Binding-site contacts:
Ligand atom S1 contacts residue HIS91 of chain 1.C at 3.9 Å.
Ligand atom N2 contacts residue HIS93 of chain 1.C at 3.4 Å (h-bond).
Ligand atom N2 contacts residue GLU104 of chain 1.C at 3.9 Å.
Ligand atom C7 contacts residue THR199 of chain 1.C at 3.5 Å.
Ligand atom O3 contacts residue VAL119 of chain 1.C at 3.9 Å.
Ligand atom S1 contacts residue HIS117 of chain 1.C at 3.9 Å.
Ligand atom N2 contacts residue HIS91 of chain 1.C at 3.3 Å (h-bond).
Ligand atom O3 contacts residue HIS91 of chain 1.C at 3.4 Å.
Ligand atom C13 contacts residue VAL119 of chain 1.C at 3.9 Å (hydrophobic).
Ligand atom C10 contacts residue LEU197 of chain 1.C at 3.7 Å (hydrophobic).
Ligand atom O3 contacts residue VAL141 of chain 1.C at 3.7 Å.
Ligand atom F15 contacts residue LEU197 of chain 1.C at 3.6 Å.
Ligand atom F16 contacts residue VAL141 of chain 1.C at 3.5 Å.
Ligand atom O4 contacts residue LEU197 of chain 1.C at 3.4 Å.
Ligand atom C14 contacts residue SER133 of chain 1.C at 3.9 Å.
Ligand atom C9 contacts residue VAL119 of chain 1.C at 3.9 Å (hydrophobic).
Ligand atom O4 contacts residue THR198 of chain 1.C at 3.0 Å (h-bond).
Ligand atom C5 contacts residue HIS91 of chain 1.C at 3.8 Å.
Ligand atom C14 contacts residue ALA129 of chain 1.C at 3.6 Å (hydrophobic).
Ligand atom C6 contacts residue HIS91 of chain 1.C at 3.5 Å.
Ligand atom C8 contacts residue LEU197 of chain 1.C at 3.9 Å (hydrophobic).
Ligand atom O3 contacts residue TRP208 of chain 1.C at 3.8 Å.
Ligand atom C6 contacts residue THR199 of chain 1.C at 3.3 Å.
Ligand atom F18 contacts residue GLN89 of chain 1.C at 3.8 Å.
Ligand atom F17 contacts residue THR199 of chain 1.C at 3.2 Å.
Ligand atom N2 contacts residue ZN1 of chain 1.T at 1.9 Å.
Ligand atom F17 contacts residue ZN1 of chain 1.T at 3.6 Å.
Ligand atom S1 contacts residue ZN1 of chain 1.T at 3.0 Å.
Ligand atom O3 contacts residue ZN1 of chain 1.T at 3.0 Å.
Ligand atom S1 contacts residue THR198 of chain 1.C at 3.8 Å.
Ligand atom C9 contacts residue LEU197 of chain 1.C at 3.6 Å (hydrophobic).
Ligand atom N2 contacts residue HIS117 of chain 1.C at 3.4 Å (h-bond).
Ligand atom F16 contacts residue LEU197 of chain 1.C at 3.6 Å.
Ligand atom F18 contacts residue THR199 of chain 1.C at 3.6 Å.
Ligand atom F15 contacts residue VAL119 of chain 1.C at 3.5 Å.
Ligand atom F15 contacts residue LEU139 of chain 1.C at 3.4 Å.
Ligand atom F17 contacts residue HIS91 of chain 1.C at 3.2 Å.
Ligand atom O4 contacts residue TRP208 of chain 1.C at 3.5 Å.
Ligand atom N2 contacts residue THR198 of chain 1.C at 2.8 Å (h-bond).
Ligand atom O3 contacts residue HIS117 of chain 1.C at 3.3 Å (h-bond).

The protein below binds the small molecule below.
Small molecule (SMILES): CCCSc1c(F)c(F)c(S(N)(=O)=O)c(F)c1F

Sequence of chain 1.C:
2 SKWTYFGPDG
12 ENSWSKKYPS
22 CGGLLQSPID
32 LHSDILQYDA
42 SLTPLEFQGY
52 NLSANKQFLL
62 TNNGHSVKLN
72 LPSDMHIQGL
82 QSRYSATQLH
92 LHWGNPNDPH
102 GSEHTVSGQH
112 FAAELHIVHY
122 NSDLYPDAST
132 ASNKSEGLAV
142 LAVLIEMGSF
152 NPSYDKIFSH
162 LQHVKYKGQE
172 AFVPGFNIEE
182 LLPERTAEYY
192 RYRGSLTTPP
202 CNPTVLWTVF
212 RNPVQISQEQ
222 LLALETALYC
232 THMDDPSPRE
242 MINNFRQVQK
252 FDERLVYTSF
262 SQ